Sequence of chain 11.A:
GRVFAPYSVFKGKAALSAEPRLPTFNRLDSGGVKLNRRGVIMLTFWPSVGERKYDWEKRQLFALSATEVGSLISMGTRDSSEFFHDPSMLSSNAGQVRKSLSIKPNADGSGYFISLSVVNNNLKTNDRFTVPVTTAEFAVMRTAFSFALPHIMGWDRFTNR

Sequence of chain 18.A:
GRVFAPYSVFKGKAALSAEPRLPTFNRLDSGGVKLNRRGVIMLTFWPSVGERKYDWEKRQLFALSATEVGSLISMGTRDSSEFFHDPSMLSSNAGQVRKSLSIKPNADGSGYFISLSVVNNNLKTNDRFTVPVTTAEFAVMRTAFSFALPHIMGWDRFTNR

The small molecule below binds the protein below.
Small molecule (SMILES): Cc1cn([C@H]2C[C@H](O[P](=O)(O)OC[C@H]3O[C@@H](n4cc(C)c(=O)[nH]c4=O)C[C@@H]3O[P](=O)(O)OC[C@H]3O[C@@H](n4cc(C)c(=O)[nH]c4=O)C[C@@H]3O[P](=O)(O)OC[C@H]3O[C@@H](n4cc(C)c(=O)[nH]c4=O)C[C@@H]3O)[C@@H](CO[P](=O)(O)O[C@H]3C[C@H](n4cc(C)c(=O)[nH]c4=O)O[C@@H]3CO[P](=O)(O)O[C@H]3C[C@H](n4cc(C)c(=O)[nH]c4=O)O[C@@H]3CO[P](=O)(O)O[C@H]3C[C@H](n4cc(C)c(=O)[nH]c4=O)O[C@@H]3CO[P](=O)(O)O[C@H]3C[C@H](n4cc(C)c(=O)[nH]c4=O)O[C@@H]3CO[P](=O)(O)O[C@H]3C[C@H](n4cc(C)c(=O)[nH]c4=O)O[C@@H]3COP(=O)=O)O2)c(=O)[nH]c1=O

Sequence of chain 15.A:
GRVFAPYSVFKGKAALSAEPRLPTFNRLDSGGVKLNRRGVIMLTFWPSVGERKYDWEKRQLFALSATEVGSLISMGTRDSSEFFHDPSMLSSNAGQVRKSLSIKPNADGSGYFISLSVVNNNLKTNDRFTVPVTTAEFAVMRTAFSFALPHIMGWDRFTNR

Binding-site contacts:
Ligand atom O4' contacts residue MET50 of chain 15.A at 3.5 Å.
Ligand atom C7 contacts residue LEU36 of chain 15.A at 3.4 Å (hydrophobic).
Ligand atom O4 contacts residue LYS21 of chain 18.A at 3.4 Å (salt-bridge).
Ligand atom C7 contacts residue HIS93 of chain 15.A at 3.5 Å.
Ligand atom C4' contacts residue ASP94 of chain 15.A at 3.6 Å.
Ligand atom C7 contacts residue SER25 of chain 11.A at 3.4 Å.
Ligand atom O4' contacts residue ASP94 of chain 15.A at 3.3 Å (salt-bridge).
Ligand atom C4 contacts residue PHE18 of chain 11.A at 3.4 Å (hydrophobic).
Ligand atom O2 contacts residue PHE12 of chain 11.A at 2.9 Å.
Ligand atom O3' contacts residue SER38 of chain 15.A at 3.4 Å (h-bond).
Ligand atom OP1 contacts residue LYS61 of chain 11.A at 3.0 Å.
Ligand atom OP1 contacts residue ALA71 of chain 15.A at 3.0 Å (h-bond).
Ligand atom O4' contacts residue LEU98 of chain 15.A at 3.4 Å.
Ligand atom N3 contacts residue LYS21 of chain 18.A at 3.1 Å (salt-bridge).
Ligand atom O2 contacts residue ARG60 of chain 11.A at 3.4 Å.
Ligand atom C2 contacts residue PHE12 of chain 11.A at 3.4 Å (hydrophobic).
Ligand atom OP1 contacts residue TYR62 of chain 11.A at 2.8 Å (h-bond).
Ligand atom OP1 contacts residue HIS93 of chain 15.A at 2.6 Å (h-bond).
Ligand atom O2 contacts residue LEU69 of chain 15.A at 3.5 Å.
Ligand atom O2 contacts residue MET97 of chain 15.A at 3.3 Å.
Ligand atom N3 contacts residue PHE92 of chain 15.A at 3.3 Å (h-bond).
Ligand atom O4' contacts residue TRP54 of chain 11.A at 3.5 Å (h-bond).
Ligand atom C5' contacts residue TYR62 of chain 11.A at 3.2 Å (hydrophobic).
Ligand atom OP2 contacts residue LYS107 of chain 15.A at 2.6 Å (salt-bridge).
Ligand atom C5 contacts residue HIS93 of chain 15.A at 3.5 Å.
Ligand atom C5 contacts residue PHE18 of chain 11.A at 3.4 Å (hydrophobic).
Ligand atom C6 contacts residue PHE18 of chain 11.A at 3.5 Å (hydrophobic).
Ligand atom O3' contacts residue ALA71 of chain 15.A at 3.4 Å.
Ligand atom O4' contacts residue TRP64 of chain 11.A at 3.4 Å (h-bond).
Ligand atom O2 contacts residue LYS21 of chain 18.A at 3.5 Å.
Ligand atom N3 contacts residue ARG45 of chain 15.A at 3.5 Å (salt-bridge).
Ligand atom O4' contacts residue HIS93 of chain 15.A at 3.6 Å.
Ligand atom C6 contacts residue TRP64 of chain 11.A at 3.4 Å (hydrophobic).
Ligand atom OP1 contacts residue LYS107 of chain 15.A at 2.8 Å (salt-bridge).
Ligand atom N3 contacts residue PHE18 of chain 11.A at 3.5 Å.
Ligand atom C2 contacts residue PHE18 of chain 11.A at 3.5 Å (hydrophobic).
Ligand atom O4 contacts residue SER16 of chain 11.A at 3.0 Å (h-bond).
Ligand atom C1' contacts residue LEU98 of chain 15.A at 3.4 Å (hydrophobic).
Ligand atom C1' contacts residue ASP94 of chain 15.A at 3.2 Å.
Ligand atom O2 contacts residue ASP94 of chain 15.A at 3.0 Å (salt-bridge).